Sequence of chain 55.E:
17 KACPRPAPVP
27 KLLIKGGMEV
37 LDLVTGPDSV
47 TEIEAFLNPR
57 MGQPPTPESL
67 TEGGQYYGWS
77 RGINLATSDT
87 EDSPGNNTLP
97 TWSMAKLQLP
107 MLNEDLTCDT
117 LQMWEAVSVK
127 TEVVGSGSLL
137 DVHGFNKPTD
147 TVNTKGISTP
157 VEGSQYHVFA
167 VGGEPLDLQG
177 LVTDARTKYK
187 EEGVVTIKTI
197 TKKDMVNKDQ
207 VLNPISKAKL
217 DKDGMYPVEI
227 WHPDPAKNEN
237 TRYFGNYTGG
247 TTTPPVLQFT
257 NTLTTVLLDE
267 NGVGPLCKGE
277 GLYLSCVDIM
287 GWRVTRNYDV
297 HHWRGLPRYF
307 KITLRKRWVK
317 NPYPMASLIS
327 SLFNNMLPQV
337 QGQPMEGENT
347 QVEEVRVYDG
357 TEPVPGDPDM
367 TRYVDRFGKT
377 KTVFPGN

This protein binds this small molecule.
Small molecule (SMILES): CC(=O)N[C@H]1[C@H]([C@H](O)[C@H](O)CO)O[C@@](O[C@H]2[C@@H](O)[C@@H](CO)O[C@@H](O[C@H]3[C@H](O)[C@@H](O)[C@H](O)O[C@@H]3CO)[C@@H]2O)(C(=O)O)C[C@@H]1O

Sequence of chain 55.A:
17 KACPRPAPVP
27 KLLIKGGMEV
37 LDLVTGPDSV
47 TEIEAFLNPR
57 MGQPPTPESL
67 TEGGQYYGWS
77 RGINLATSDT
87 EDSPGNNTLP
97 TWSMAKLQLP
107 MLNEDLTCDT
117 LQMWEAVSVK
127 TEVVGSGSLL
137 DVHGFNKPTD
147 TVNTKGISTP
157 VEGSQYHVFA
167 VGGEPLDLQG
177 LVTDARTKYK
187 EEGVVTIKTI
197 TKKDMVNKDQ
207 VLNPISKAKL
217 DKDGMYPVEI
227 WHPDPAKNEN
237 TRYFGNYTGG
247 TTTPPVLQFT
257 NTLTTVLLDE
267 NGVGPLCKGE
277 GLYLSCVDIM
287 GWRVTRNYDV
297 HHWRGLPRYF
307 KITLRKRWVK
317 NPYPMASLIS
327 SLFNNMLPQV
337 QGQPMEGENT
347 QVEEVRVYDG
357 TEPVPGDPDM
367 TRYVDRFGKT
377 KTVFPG

Binding-site contacts:
Ligand atom C8 contacts residue TYR72 of chain 55.E at 4.2 Å (hydrophobic).
Ligand atom O10 contacts residue ASN293 of chain 55.E at 3.8 Å.
Ligand atom C1 contacts residue TYR72 of chain 55.E at 3.7 Å (hydrophobic).
Ligand atom O1A contacts residue ARG77 of chain 55.E at 3.1 Å (salt-bridge).
Ligand atom C10 contacts residue TYR72 of chain 55.E at 4.2 Å (hydrophobic).
Ligand atom O4 contacts residue THR291 of chain 55.E at 3.4 Å.
Ligand atom O10 contacts residue THR291 of chain 55.E at 4.0 Å.
Ligand atom C5 contacts residue ASN93 of chain 55.E at 4.3 Å.
Ligand atom C4 contacts residue GLY78 of chain 55.E at 3.4 Å.
Ligand atom C6 contacts residue ASN93 of chain 55.E at 3.5 Å.
Ligand atom C5 contacts residue TYR72 of chain 55.E at 3.5 Å (hydrophobic).
Ligand atom O4 contacts residue VAL296 of chain 55.E at 4.2 Å.
Ligand atom C3 contacts residue VAL296 of chain 55.E at 3.5 Å (hydrophobic).
Ligand atom N5 contacts residue TYR72 of chain 55.E at 3.2 Å (h-bond).
Ligand atom O6 contacts residue ARG77 of chain 55.E at 4.0 Å.
Ligand atom O4 contacts residue TYR72 of chain 55.E at 3.9 Å.
Ligand atom C2 contacts residue GLY78 of chain 55.E at 4.2 Å.
Ligand atom C7 contacts residue TYR72 of chain 55.E at 4.2 Å (hydrophobic).
Ligand atom O4 contacts residue GLY78 of chain 55.E at 3.1 Å.
Ligand atom O4 contacts residue ILE79 of chain 55.E at 3.4 Å (h-bond).
Ligand atom O8 contacts residue TYR72 of chain 55.E at 3.2 Å (h-bond).
Ligand atom C3 contacts residue GLY78 of chain 55.E at 4.2 Å.
Ligand atom O6 contacts residue THR94 of chain 55.E at 3.7 Å.
Ligand atom O6 contacts residue GLY78 of chain 55.E at 3.8 Å.
Ligand atom O1A contacts residue GLY78 of chain 55.E at 3.6 Å (h-bond).
Ligand atom C3 contacts residue GLY78 of chain 55.E at 4.1 Å.
Ligand atom O1A contacts residue TYR72 of chain 55.E at 3.4 Å.
Ligand atom C11 contacts residue ASP85 of chain 55.A at 3.8 Å.
Ligand atom O6 contacts residue ASN93 of chain 55.E at 2.8 Å (h-bond).
Ligand atom C3 contacts residue HIS298 of chain 55.E at 3.6 Å.
Ligand atom C4 contacts residue ARG77 of chain 55.E at 4.2 Å.
Ligand atom O4 contacts residue HIS298 of chain 55.E at 3.1 Å (h-bond).
Ligand atom C4 contacts residue TYR72 of chain 55.E at 3.2 Å (hydrophobic).
Ligand atom C1 contacts residue ARG77 of chain 55.E at 3.4 Å.
Ligand atom O3 contacts residue GLY78 of chain 55.E at 3.6 Å.
Ligand atom C6 contacts residue TYR72 of chain 55.E at 3.5 Å (hydrophobic).
Ligand atom O1B contacts residue ARG77 of chain 55.E at 2.8 Å (salt-bridge).
Ligand atom O1B contacts residue TYR72 of chain 55.E at 3.7 Å.
Ligand atom O3 contacts residue VAL296 of chain 55.E at 4.2 Å.
Ligand atom C4 contacts residue HIS298 of chain 55.E at 3.7 Å.